Sequence of chain 1.OA:
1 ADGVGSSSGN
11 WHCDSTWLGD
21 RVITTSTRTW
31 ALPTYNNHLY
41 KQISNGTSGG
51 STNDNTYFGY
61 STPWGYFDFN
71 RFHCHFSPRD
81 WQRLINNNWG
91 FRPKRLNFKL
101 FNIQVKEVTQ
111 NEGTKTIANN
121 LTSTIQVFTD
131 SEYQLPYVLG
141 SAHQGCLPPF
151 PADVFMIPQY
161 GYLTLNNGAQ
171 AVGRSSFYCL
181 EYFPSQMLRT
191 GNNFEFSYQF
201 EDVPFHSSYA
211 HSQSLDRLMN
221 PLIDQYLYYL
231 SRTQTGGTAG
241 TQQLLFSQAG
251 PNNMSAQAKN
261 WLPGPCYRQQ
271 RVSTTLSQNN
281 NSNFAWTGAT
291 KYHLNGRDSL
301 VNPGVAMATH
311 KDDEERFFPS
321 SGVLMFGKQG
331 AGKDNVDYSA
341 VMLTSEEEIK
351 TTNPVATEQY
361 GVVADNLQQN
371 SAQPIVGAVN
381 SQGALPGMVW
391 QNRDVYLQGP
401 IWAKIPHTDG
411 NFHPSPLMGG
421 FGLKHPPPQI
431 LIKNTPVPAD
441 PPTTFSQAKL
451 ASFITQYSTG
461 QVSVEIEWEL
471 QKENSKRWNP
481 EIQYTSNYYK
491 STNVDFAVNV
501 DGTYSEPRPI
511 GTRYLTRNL

A small-molecule ligand and the protein it binds are described below.
Small molecule (SMILES): Nc1ncnc2c1ncn2[C@H]1C[C@H](O)[C@@H](COP(=O)(O)O)O1

Sequence of chain 1.PA:
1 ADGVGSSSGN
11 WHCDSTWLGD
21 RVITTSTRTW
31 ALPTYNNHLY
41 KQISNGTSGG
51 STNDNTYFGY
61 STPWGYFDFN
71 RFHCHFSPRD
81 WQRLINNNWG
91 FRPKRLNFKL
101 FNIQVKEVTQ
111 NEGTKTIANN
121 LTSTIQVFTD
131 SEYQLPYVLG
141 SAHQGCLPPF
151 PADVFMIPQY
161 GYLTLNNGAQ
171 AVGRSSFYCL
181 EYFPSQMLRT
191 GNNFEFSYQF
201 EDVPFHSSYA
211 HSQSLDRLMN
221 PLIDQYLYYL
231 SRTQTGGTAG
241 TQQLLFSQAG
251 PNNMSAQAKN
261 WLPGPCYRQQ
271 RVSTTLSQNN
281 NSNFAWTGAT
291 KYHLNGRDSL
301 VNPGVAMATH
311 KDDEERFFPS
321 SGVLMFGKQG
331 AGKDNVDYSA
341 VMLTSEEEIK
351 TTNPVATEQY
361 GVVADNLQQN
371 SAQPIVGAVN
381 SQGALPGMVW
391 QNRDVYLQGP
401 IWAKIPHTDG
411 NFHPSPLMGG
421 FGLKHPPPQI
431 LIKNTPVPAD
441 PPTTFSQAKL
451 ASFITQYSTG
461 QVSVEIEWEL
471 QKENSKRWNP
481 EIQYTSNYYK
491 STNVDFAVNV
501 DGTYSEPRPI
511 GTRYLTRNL

Binding-site contacts:
Ligand atom OP2 contacts residue DC1 of chain 1.KE at 2.5 Å (h-bond).
Ligand atom C5 contacts residue PRO204 of chain 1.OA at 3.9 Å (hydrophobic).
Ligand atom C2 contacts residue PRO414 of chain 1.OA at 4.1 Å (hydrophobic).
Ligand atom N9 contacts residue PRO204 of chain 1.OA at 4.2 Å.
Ligand atom C5' contacts residue ASP409 of chain 1.PA at 4.0 Å.
Ligand atom C1' contacts residue DC1 of chain 1.KE at 3.9 Å.
Ligand atom C8 contacts residue PRO204 of chain 1.OA at 4.1 Å (hydrophobic).
Ligand atom C5' contacts residue DC1 of chain 1.KE at 3.9 Å.
Ligand atom N1 contacts residue GLY422 of chain 1.OA at 3.0 Å (h-bond).
Ligand atom C2' contacts residue PRO414 of chain 1.OA at 3.5 Å (hydrophobic).
Ligand atom C6 contacts residue GLY422 of chain 1.OA at 3.8 Å.
Ligand atom P contacts residue DC1 of chain 1.KE at 1.6 Å.
Ligand atom O3' contacts residue HIS413 of chain 1.OA at 4.1 Å.
Ligand atom N6 contacts residue PHE421 of chain 1.OA at 4.1 Å.
Ligand atom O4' contacts residue DC1 of chain 1.KE at 3.3 Å.
Ligand atom OP1 contacts residue ASN411 of chain 1.PA at 3.6 Å.
Ligand atom N6 contacts residue SER415 of chain 1.OA at 3.4 Å.
Ligand atom N7 contacts residue PRO204 of chain 1.OA at 4.0 Å.
Ligand atom N6 contacts residue GLY420 of chain 1.OA at 4.2 Å.
Ligand atom C6 contacts residue PRO414 of chain 1.OA at 3.5 Å (hydrophobic).
Ligand atom N6 contacts residue PRO414 of chain 1.OA at 3.7 Å.
Ligand atom O5' contacts residue DC1 of chain 1.KE at 2.5 Å (h-bond).
Ligand atom C4 contacts residue PRO204 of chain 1.OA at 4.0 Å (hydrophobic).
Ligand atom O5' contacts residue ASP409 of chain 1.PA at 3.6 Å.
Ligand atom N7 contacts residue SER415 of chain 1.OA at 3.8 Å.
Ligand atom C3' contacts residue HIS413 of chain 1.OA at 3.6 Å.
Ligand atom C4' contacts residue DC1 of chain 1.KE at 4.1 Å.
Ligand atom C2 contacts residue GLY422 of chain 1.OA at 3.5 Å.
Ligand atom C2 contacts residue ILE405 of chain 1.OA at 4.1 Å (hydrophobic).
Ligand atom C6 contacts residue SER415 of chain 1.OA at 4.0 Å.
Ligand atom C8 contacts residue HIS413 of chain 1.OA at 3.6 Å.
Ligand atom C5 contacts residue PRO414 of chain 1.OA at 4.1 Å (hydrophobic).
Ligand atom C5' contacts residue HIS413 of chain 1.OA at 3.7 Å.
Ligand atom N3 contacts residue PRO414 of chain 1.OA at 3.9 Å.
Ligand atom N6 contacts residue GLY422 of chain 1.OA at 3.1 Å (h-bond).
Ligand atom N1 contacts residue PRO414 of chain 1.OA at 3.5 Å (h-bond).
Ligand atom N6 contacts residue PRO416 of chain 1.OA at 3.9 Å.
Ligand atom OP1 contacts residue DC1 of chain 1.KE at 2.5 Å (h-bond).
Ligand atom N1 contacts residue VAL203 of chain 1.OA at 4.0 Å.
Ligand atom N7 contacts residue HIS413 of chain 1.OA at 4.0 Å.